Binding-site contacts:
Ligand atom N contacts residue TYR64 of chain 1.A at 4.5 Å.
Ligand atom O contacts residue PLP1 of chain 1.Y at 3.9 Å.
Ligand atom N contacts residue TYR119 of chain 1.D at 3.2 Å (h-bond).
Ligand atom CA contacts residue PLP1 of chain 1.Y at 3.5 Å.
Ligand atom CA contacts residue SER347 of chain 1.D at 3.6 Å.
Ligand atom O contacts residue TRP348 of chain 1.D at 3.2 Å (h-bond).
Ligand atom N contacts residue TRP348 of chain 1.D at 3.8 Å.
Ligand atom N contacts residue LYS218 of chain 1.D at 2.3 Å (salt-bridge).
Ligand atom C contacts residue ARG380 of chain 1.D at 3.6 Å.
Ligand atom CA contacts residue TRP348 of chain 1.D at 4.3 Å (hydrophobic).
Ligand atom C contacts residue SER347 of chain 1.D at 3.5 Å.
Ligand atom OXT contacts residue TRP348 of chain 1.D at 4.2 Å.
Ligand atom O contacts residue TYR119 of chain 1.D at 3.8 Å.
Ligand atom CA contacts residue TYR64 of chain 1.A at 4.1 Å (hydrophobic).
Ligand atom C contacts residue TRP348 of chain 1.D at 3.9 Å (hydrophobic).
Ligand atom CA contacts residue LYS218 of chain 1.D at 3.4 Å.
Ligand atom OXT contacts residue ARG380 of chain 1.D at 3.0 Å (salt-bridge).
Ligand atom OXT contacts residue TYR346 of chain 1.D at 3.6 Å.
Ligand atom N contacts residue PLP1 of chain 1.Y at 2.2 Å.
Ligand atom C contacts residue TYR119 of chain 1.D at 4.1 Å (hydrophobic).
Ligand atom O contacts residue ARG380 of chain 1.D at 3.0 Å (salt-bridge).
Ligand atom O contacts residue LYS218 of chain 1.D at 4.2 Å.
Ligand atom C contacts residue LYS218 of chain 1.D at 4.2 Å.
Ligand atom CA contacts residue TYR119 of chain 1.D at 3.3 Å (hydrophobic).
Ligand atom OXT contacts residue SER347 of chain 1.D at 2.9 Å (h-bond).

This protein binds this small molecule.
Small molecule (SMILES): NCC(=O)O

Sequence of chain 1.A:
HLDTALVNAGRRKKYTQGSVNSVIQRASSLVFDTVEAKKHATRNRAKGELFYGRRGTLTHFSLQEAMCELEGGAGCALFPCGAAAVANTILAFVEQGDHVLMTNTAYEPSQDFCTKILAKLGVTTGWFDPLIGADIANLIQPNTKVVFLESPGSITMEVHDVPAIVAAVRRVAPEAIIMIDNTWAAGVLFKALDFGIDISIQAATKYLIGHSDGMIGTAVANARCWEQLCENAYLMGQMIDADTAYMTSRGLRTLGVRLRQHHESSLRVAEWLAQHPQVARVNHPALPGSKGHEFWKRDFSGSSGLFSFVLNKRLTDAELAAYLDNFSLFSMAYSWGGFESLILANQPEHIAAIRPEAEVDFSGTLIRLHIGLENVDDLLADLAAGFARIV

Sequence of chain 1.D:
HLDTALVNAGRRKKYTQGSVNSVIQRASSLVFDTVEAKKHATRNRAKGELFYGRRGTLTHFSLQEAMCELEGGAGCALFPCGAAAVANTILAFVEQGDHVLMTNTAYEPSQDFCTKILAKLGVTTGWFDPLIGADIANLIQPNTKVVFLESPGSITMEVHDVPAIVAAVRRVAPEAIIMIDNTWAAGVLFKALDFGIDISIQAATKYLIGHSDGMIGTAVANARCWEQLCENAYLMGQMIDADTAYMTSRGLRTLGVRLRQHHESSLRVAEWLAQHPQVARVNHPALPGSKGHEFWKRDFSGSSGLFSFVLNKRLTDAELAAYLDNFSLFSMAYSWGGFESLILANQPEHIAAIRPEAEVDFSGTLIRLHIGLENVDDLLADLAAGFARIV